Binding-site contacts:
Ligand atom N1 contacts residue ARG375 of chain 1.L at 3.0 Å (salt-bridge).
Ligand atom O3 contacts residue ALA373 of chain 1.L at 3.1 Å.
Ligand atom NI contacts residue CYS64 of chain 1.L at 2.3 Å.
Ligand atom O3 contacts residue CYS445 of chain 1.L at 4.0 Å.
Ligand atom C3 contacts residue CYS64 of chain 1.L at 3.2 Å (hydrophobic).
Ligand atom C1 contacts residue ALA373 of chain 1.L at 3.8 Å (hydrophobic).
Ligand atom N2 contacts residue THR399 of chain 1.L at 3.0 Å (h-bond).
Ligand atom C1 contacts residue CYS445 of chain 1.L at 4.2 Å (hydrophobic).
Ligand atom FE contacts residue CYS445 of chain 1.L at 2.4 Å.
Ligand atom FE contacts residue HIS68 of chain 1.L at 4.1 Å.
Ligand atom O3 contacts residue ALA398 of chain 1.L at 3.9 Å.
Ligand atom N2 contacts residue ARG375 of chain 1.L at 3.6 Å.
Ligand atom C1 contacts residue PRO374 of chain 1.L at 4.2 Å (hydrophobic).
Ligand atom N2 contacts residue CYS442 of chain 1.L at 3.2 Å.
Ligand atom C3 contacts residue ALA373 of chain 1.L at 3.5 Å (hydrophobic).
Ligand atom O3 contacts residue VAL397 of chain 1.L at 3.4 Å.
Ligand atom C3 contacts residue VAL397 of chain 1.L at 3.5 Å (hydrophobic).
Ligand atom N1 contacts residue ALA373 of chain 1.L at 3.7 Å.
Ligand atom C2 contacts residue CYS64 of chain 1.L at 4.0 Å (hydrophobic).
Ligand atom N1 contacts residue CYS64 of chain 1.L at 3.3 Å.
Ligand atom C3 contacts residue HIS68 of chain 1.L at 3.7 Å.
Ligand atom N1 contacts residue PRO374 of chain 1.L at 3.3 Å.
Ligand atom N2 contacts residue CYS445 of chain 1.L at 3.4 Å.
Ligand atom C1 contacts residue CYS64 of chain 1.L at 2.9 Å (hydrophobic).
Ligand atom NI contacts residue CYS445 of chain 1.L at 2.9 Å.
Ligand atom O3 contacts residue HIS68 of chain 1.L at 3.8 Å.
Ligand atom C2 contacts residue ARG375 of chain 1.L at 3.8 Å.
Ligand atom C2 contacts residue THR399 of chain 1.L at 4.1 Å.
Ligand atom O3 contacts residue LEU378 of chain 1.L at 3.3 Å.
Ligand atom N2 contacts residue ALA398 of chain 1.L at 3.6 Å.
Ligand atom C1 contacts residue ARG375 of chain 1.L at 3.6 Å.
Ligand atom C3 contacts residue CYS445 of chain 1.L at 3.1 Å (hydrophobic).
Ligand atom NI contacts residue CYS442 of chain 1.L at 2.2 Å.
Ligand atom C2 contacts residue CYS445 of chain 1.L at 3.0 Å (hydrophobic).
Ligand atom C2 contacts residue ALA398 of chain 1.L at 3.8 Å (hydrophobic).
Ligand atom C2 contacts residue CYS442 of chain 1.L at 3.4 Å (hydrophobic).
Ligand atom NI contacts residue CYS61 of chain 1.L at 2.3 Å.
Ligand atom FE contacts residue CYS64 of chain 1.L at 2.3 Å.
Ligand atom C3 contacts residue ALA398 of chain 1.L at 4.0 Å (hydrophobic).
Ligand atom O3 contacts residue CYS64 of chain 1.L at 4.2 Å.

This protein binds this small molecule.
Small molecule (SMILES): N#C[Fe]([Ni])(C#N)C=O

Sequence of chain 1.L:
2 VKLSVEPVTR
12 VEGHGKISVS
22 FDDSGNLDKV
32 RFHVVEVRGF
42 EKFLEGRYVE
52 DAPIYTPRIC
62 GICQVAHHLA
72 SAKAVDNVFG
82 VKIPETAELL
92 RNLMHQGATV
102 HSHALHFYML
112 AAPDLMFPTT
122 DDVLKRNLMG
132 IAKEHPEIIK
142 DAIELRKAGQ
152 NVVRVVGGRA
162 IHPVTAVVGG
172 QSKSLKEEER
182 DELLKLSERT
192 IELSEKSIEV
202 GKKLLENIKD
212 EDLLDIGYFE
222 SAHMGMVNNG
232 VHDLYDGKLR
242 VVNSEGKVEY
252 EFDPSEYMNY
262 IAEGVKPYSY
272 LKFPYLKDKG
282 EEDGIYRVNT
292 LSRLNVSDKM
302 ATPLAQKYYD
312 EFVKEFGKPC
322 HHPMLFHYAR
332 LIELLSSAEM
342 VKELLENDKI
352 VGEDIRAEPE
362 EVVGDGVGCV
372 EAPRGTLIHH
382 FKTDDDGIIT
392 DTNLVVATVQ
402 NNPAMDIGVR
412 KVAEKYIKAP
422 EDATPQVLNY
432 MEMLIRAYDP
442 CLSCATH